Sequence of chain 1.A:
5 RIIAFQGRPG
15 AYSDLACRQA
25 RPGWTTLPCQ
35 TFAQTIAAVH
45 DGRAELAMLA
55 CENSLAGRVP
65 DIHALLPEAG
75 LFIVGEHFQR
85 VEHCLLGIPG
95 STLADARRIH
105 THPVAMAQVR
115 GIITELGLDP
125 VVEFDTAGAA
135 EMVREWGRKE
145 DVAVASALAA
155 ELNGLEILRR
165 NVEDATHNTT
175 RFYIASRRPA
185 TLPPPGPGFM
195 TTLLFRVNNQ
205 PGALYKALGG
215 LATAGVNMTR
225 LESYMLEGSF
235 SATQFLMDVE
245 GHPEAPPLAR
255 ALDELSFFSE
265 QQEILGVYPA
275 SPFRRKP

Binding-site contacts:
Ligand atom OXT contacts residue PRO205 of chain 1.B at 2.7 Å (h-bond).
Ligand atom CD2 contacts residue THR237 of chain 1.B at 3.5 Å.
Ligand atom CE2 contacts residue MET222 of chain 1.A at 3.5 Å (hydrophobic).
Ligand atom OXT contacts residue ALA207 of chain 1.B at 3.2 Å (h-bond).
Ligand atom CZ contacts residue ARG224 of chain 1.A at 3.6 Å.
Ligand atom OXT contacts residue GLN204 of chain 1.B at 3.3 Å (h-bond).
Ligand atom O contacts residue ASN221 of chain 1.A at 3.6 Å.
Ligand atom C contacts residue PRO205 of chain 1.B at 3.0 Å (hydrophobic).
Ligand atom OXT contacts residue LEU208 of chain 1.B at 3.1 Å (h-bond).
Ligand atom CA contacts residue GLN204 of chain 1.B at 3.2 Å.
Ligand atom CE2 contacts residue PHE239 of chain 1.B at 3.9 Å (hydrophobic).
Ligand atom CE2 contacts residue THR223 of chain 1.A at 3.4 Å.
Ligand atom N contacts residue MET222 of chain 1.A at 2.8 Å (h-bond).
Ligand atom CE2 contacts residue ARG224 of chain 1.A at 3.7 Å.
Ligand atom CZ contacts residue LEU225 of chain 1.A at 3.8 Å (hydrophobic).
Ligand atom O contacts residue GLN204 of chain 1.B at 3.5 Å (h-bond).
Ligand atom CA contacts residue ASN202 of chain 1.B at 3.5 Å.
Ligand atom CG contacts residue PHE239 of chain 1.B at 3.9 Å (hydrophobic).
Ligand atom CE1 contacts residue LEU208 of chain 1.B at 3.7 Å (hydrophobic).
Ligand atom CD1 contacts residue LEU208 of chain 1.B at 3.8 Å (hydrophobic).
Ligand atom CA contacts residue MET222 of chain 1.A at 3.8 Å (hydrophobic).
Ligand atom CD1 contacts residue PHE239 of chain 1.B at 3.7 Å (hydrophobic).
Ligand atom CD2 contacts residue MET222 of chain 1.A at 3.2 Å (hydrophobic).
Ligand atom C contacts residue GLN204 of chain 1.B at 3.1 Å.
Ligand atom CZ contacts residue MET222 of chain 1.A at 3.6 Å (hydrophobic).
Ligand atom O contacts residue PRO205 of chain 1.B at 2.7 Å (h-bond).
Ligand atom O contacts residue MET222 of chain 1.A at 3.1 Å (h-bond).
Ligand atom N contacts residue ASN221 of chain 1.A at 2.9 Å (h-bond).
Ligand atom CE1 contacts residue MET222 of chain 1.A at 3.3 Å (hydrophobic).
Ligand atom N contacts residue GLN204 of chain 1.B at 3.7 Å.
Ligand atom CA contacts residue ASN221 of chain 1.A at 3.8 Å.
Ligand atom CE2 contacts residue THR237 of chain 1.B at 3.8 Å.
Ligand atom CD1 contacts residue MET222 of chain 1.A at 3.7 Å (hydrophobic).
Ligand atom OXT contacts residue GLY206 of chain 1.B at 3.9 Å.
Ligand atom N contacts residue ASN203 of chain 1.B at 3.0 Å (h-bond).
Ligand atom CE1 contacts residue PHE239 of chain 1.B at 3.6 Å (hydrophobic).
Ligand atom CB contacts residue ASN202 of chain 1.B at 3.6 Å.
Ligand atom CZ contacts residue PHE239 of chain 1.B at 3.7 Å (hydrophobic).
Ligand atom CG contacts residue MET222 of chain 1.A at 3.5 Å (hydrophobic).
Ligand atom OXT contacts residue MET222 of chain 1.A at 3.8 Å.

Sequence of chain 1.B:
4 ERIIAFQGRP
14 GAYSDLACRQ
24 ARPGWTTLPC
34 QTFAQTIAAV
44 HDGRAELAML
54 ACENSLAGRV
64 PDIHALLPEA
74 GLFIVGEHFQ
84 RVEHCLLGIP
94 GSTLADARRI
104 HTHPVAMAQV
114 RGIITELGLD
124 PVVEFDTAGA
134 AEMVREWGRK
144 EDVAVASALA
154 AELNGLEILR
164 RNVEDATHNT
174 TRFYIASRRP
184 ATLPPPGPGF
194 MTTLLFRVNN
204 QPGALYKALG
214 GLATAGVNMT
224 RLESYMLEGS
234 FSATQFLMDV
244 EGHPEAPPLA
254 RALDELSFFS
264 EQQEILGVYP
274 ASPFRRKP

A small-molecule ligand and the protein it binds are described below.
Small molecule (SMILES): N[C@@H](Cc1ccccc1)C(=O)O